This small molecule binds to this protein.
Small molecule (SMILES): CC(=O)N[C@H]1[C@H](O[C@H]2[C@H](O)[C@@H](NC(C)=O)CO[C@@H]2CO)O[C@H](CO)[C@@H](O[C@@H]2O[C@H](CO[C@H]3O[C@H](CO)[C@@H](O)[C@H](O)[C@@H]3O)[C@@H](O)[C@H](O)[C@@H]2O)[C@@H]1O

Binding-site contacts:
Ligand atom O4 contacts residue GLN263 of chain 1.A at 4.5 Å.
Ligand atom C5 contacts residue ASN265 of chain 1.A at 3.7 Å.
Ligand atom C5 contacts residue ARG412 of chain 1.A at 4.4 Å.
Ligand atom O5 contacts residue ASN265 of chain 1.A at 2.4 Å (h-bond).
Ligand atom C3 contacts residue ASN265 of chain 1.A at 3.8 Å.
Ligand atom C4 contacts residue ASN265 of chain 1.A at 4.2 Å.
Ligand atom C7 contacts residue ASN265 of chain 1.A at 3.3 Å.
Ligand atom C8 contacts residue SER303 of chain 1.A at 3.5 Å.
Ligand atom C8 contacts residue ASN301 of chain 1.A at 3.7 Å.
Ligand atom N2 contacts residue GLN263 of chain 1.A at 4.4 Å.
Ligand atom C3 contacts residue GLN263 of chain 1.A at 3.8 Å.
Ligand atom N2 contacts residue ASN265 of chain 1.A at 3.0 Å (h-bond).
Ligand atom C1 contacts residue ARG412 of chain 1.A at 4.4 Å.
Ligand atom C2 contacts residue GLN263 of chain 1.A at 4.5 Å.
Ligand atom C6 contacts residue ARG412 of chain 1.A at 4.0 Å.
Ligand atom O7 contacts residue NAG1 of chain 1.R at 3.9 Å.
Ligand atom O6 contacts residue VAL414 of chain 1.A at 4.4 Å.
Ligand atom C8 contacts residue VAL302 of chain 1.A at 3.9 Å (hydrophobic).
Ligand atom O5 contacts residue ARG412 of chain 1.A at 3.4 Å (salt-bridge).
Ligand atom C8 contacts residue SER381 of chain 1.A at 3.9 Å.
Ligand atom C8 contacts residue GLN263 of chain 1.A at 4.3 Å.
Ligand atom C8 contacts residue ASN265 of chain 1.A at 4.5 Å.
Ligand atom O3 contacts residue GLN263 of chain 1.A at 4.5 Å.
Ligand atom C7 contacts residue ASN301 of chain 1.A at 4.3 Å.
Ligand atom C1 contacts residue ASN265 of chain 1.A at 1.4 Å.
Ligand atom O7 contacts residue ASN301 of chain 1.A at 3.8 Å.
Ligand atom C4 contacts residue GLN263 of chain 1.A at 4.5 Å.
Ligand atom O7 contacts residue ASN265 of chain 1.A at 3.2 Å (h-bond).
Ligand atom O6 contacts residue ASN379 of chain 1.A at 4.2 Å.
Ligand atom O6 contacts residue ARG412 of chain 1.A at 3.4 Å (salt-bridge).
Ligand atom C2 contacts residue ASN265 of chain 1.A at 2.5 Å.

Sequence of chain 1.A:
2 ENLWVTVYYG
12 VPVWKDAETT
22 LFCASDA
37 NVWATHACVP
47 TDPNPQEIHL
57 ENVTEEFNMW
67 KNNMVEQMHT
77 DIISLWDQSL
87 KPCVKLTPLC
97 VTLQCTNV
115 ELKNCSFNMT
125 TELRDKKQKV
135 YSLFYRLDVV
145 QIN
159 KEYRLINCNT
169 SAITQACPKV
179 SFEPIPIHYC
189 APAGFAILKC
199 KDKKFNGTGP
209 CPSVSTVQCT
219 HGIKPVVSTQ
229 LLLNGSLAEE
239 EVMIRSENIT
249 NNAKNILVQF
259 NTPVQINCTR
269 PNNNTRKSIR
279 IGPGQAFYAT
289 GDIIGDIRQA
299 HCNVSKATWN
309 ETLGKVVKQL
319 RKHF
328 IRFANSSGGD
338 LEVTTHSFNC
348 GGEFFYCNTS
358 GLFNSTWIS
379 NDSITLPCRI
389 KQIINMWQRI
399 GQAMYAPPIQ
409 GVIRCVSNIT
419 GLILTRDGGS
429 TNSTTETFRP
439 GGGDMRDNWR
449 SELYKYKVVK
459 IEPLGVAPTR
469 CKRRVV